Binding-site contacts:
Ligand atom N11 contacts residue LEU73 of chain 8.B at 3.4 Å.
Ligand atom C20 contacts residue ARG88 of chain 8.B at 3.6 Å.
Ligand atom O13 contacts residue ALA75 of chain 8.B at 3.0 Å (h-bond).
Ligand atom C7 contacts residue VAL135 of chain 4.B at 3.8 Å (hydrophobic).
Ligand atom C5 contacts residue MET105 of chain 8.B at 3.9 Å (hydrophobic).
Ligand atom O13 contacts residue LEU109 of chain 8.B at 3.9 Å.
Ligand atom C6 contacts residue LEU102 of chain 8.B at 3.7 Å (hydrophobic).
Ligand atom O22 contacts residue LEU102 of chain 8.B at 3.4 Å.
Ligand atom C9 contacts residue LEU73 of chain 8.B at 3.4 Å (hydrophobic).
Ligand atom C6 contacts residue MET105 of chain 8.B at 3.8 Å (hydrophobic).
Ligand atom C10 contacts residue LEU73 of chain 8.B at 3.6 Å (hydrophobic).
Ligand atom C3 contacts residue PHE70 of chain 8.B at 3.9 Å (hydrophobic).
Ligand atom C1 contacts residue MET74 of chain 8.B at 3.8 Å (hydrophobic).
Ligand atom N11 contacts residue MET74 of chain 8.B at 3.0 Å (h-bond).
Ligand atom C3 contacts residue MET74 of chain 8.B at 3.9 Å (hydrophobic).
Ligand atom C7 contacts residue LEU102 of chain 8.B at 3.8 Å (hydrophobic).
Ligand atom C5 contacts residue ASN106 of chain 8.B at 3.1 Å.
Ligand atom C21 contacts residue ARG88 of chain 8.B at 3.3 Å.
Ligand atom C2 contacts residue MET74 of chain 8.B at 3.9 Å (hydrophobic).
Ligand atom O22 contacts residue ARG88 of chain 8.B at 3.3 Å (salt-bridge).
Ligand atom C6 contacts residue VAL135 of chain 4.B at 3.5 Å (hydrophobic).
Ligand atom O13 contacts residue ASN106 of chain 8.B at 2.7 Å (h-bond).
Ligand atom C21 contacts residue PRO8 of chain 8.B at 3.8 Å (hydrophobic).
Ligand atom C5 contacts residue LEU109 of chain 8.B at 3.8 Å (hydrophobic).
Ligand atom O22 contacts residue TYR98 of chain 8.B at 3.5 Å (h-bond).
Ligand atom C10 contacts residue ASN106 of chain 8.B at 3.2 Å.
Ligand atom C3 contacts residue ASP72 of chain 8.B at 4.0 Å.
Ligand atom O17 contacts residue TYR98 of chain 8.B at 3.8 Å.
Ligand atom C1 contacts residue LEU73 of chain 8.B at 3.9 Å (hydrophobic).
Ligand atom O13 contacts residue LEU73 of chain 8.B at 3.6 Å.
Ligand atom C2 contacts residue ASP72 of chain 8.B at 3.9 Å.
Ligand atom C19 contacts residue ALA37 of chain 8.B at 4.0 Å (hydrophobic).
Ligand atom C6 contacts residue LEU131 of chain 4.B at 3.9 Å (hydrophobic).
Ligand atom C19 contacts residue GLY9 of chain 8.B at 3.8 Å.
Ligand atom C7 contacts residue LEU131 of chain 4.B at 3.9 Å (hydrophobic).
Ligand atom O15 contacts residue MET74 of chain 8.B at 3.1 Å.
Ligand atom C19 contacts residue THR10 of chain 8.B at 3.8 Å.
Ligand atom C21 contacts residue GLY9 of chain 8.B at 3.8 Å.
Ligand atom C9 contacts residue MET74 of chain 8.B at 3.9 Å (hydrophobic).
Ligand atom O13 contacts residue MET74 of chain 8.B at 3.6 Å (h-bond).

Sequence of chain 4.B:
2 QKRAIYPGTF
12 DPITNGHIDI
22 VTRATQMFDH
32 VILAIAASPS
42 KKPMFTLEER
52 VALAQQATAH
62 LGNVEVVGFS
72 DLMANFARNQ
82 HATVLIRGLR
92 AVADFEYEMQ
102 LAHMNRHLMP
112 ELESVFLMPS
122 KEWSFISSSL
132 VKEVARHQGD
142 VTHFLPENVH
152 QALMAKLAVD

This small molecule binds to this protein.
Small molecule (SMILES): CC(C)(CO)[C@@H](O)C(=O)NCCc1nc2cccc(O)c2[nH]1

Sequence of chain 8.B:
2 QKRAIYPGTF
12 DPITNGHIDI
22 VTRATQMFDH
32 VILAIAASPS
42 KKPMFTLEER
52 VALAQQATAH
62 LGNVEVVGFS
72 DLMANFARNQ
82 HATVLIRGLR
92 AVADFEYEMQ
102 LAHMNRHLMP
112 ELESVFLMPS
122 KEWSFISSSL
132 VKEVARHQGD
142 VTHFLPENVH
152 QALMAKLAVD